Binding-site contacts:
Ligand atom O'P contacts residue GLU162 of chain 1.E at 3.6 Å (salt-bridge).
Ligand atom O3A contacts residue LYS340 of chain 1.E at 3.0 Å (salt-bridge).
Ligand atom O4' contacts residue PHE163 of chain 1.E at 3.2 Å.
Ligand atom O4 contacts residue LYS268 of chain 1.E at 3.1 Å (salt-bridge).
Ligand atom C5' contacts residue LEU164 of chain 1.E at 3.3 Å (hydrophobic).
Ligand atom O'P contacts residue LYS221 of chain 1.E at 3.1 Å (salt-bridge).
Ligand atom C6' contacts residue GLU162 of chain 1.E at 3.3 Å.
Ligand atom O3D contacts residue PHE273 of chain 1.E at 3.4 Å.
Ligand atom C1' contacts residue PHE278 of chain 1.E at 3.4 Å (hydrophobic).
Ligand atom C6 contacts residue ILE232 of chain 1.E at 3.5 Å (hydrophobic).
Ligand atom O2A contacts residue PHE278 of chain 1.E at 3.2 Å.
Ligand atom C6' contacts residue CYS277 of chain 1.E at 3.2 Å (hydrophobic).
Ligand atom O'Q contacts residue LEU164 of chain 1.E at 3.5 Å (h-bond).
Ligand atom O2 contacts residue SER270 of chain 1.E at 2.8 Å (h-bond).
Ligand atom N3 contacts residue LYS268 of chain 1.E at 2.9 Å (salt-bridge).
Ligand atom O4D contacts residue ILE232 of chain 1.E at 3.4 Å.
Ligand atom O4D contacts residue PHE273 of chain 1.E at 3.3 Å.
Ligand atom O2D contacts residue ARG443 of chain 1.E at 3.1 Å (salt-bridge).
Ligand atom O3D contacts residue PHE339 of chain 1.E at 3.0 Å (h-bond).
Ligand atom O'Q contacts residue CYS277 of chain 1.E at 3.3 Å (h-bond).
Ligand atom O1A contacts residue LYS340 of chain 1.E at 3.6 Å (salt-bridge).
Ligand atom O4' contacts residue LYS221 of chain 1.E at 2.8 Å (salt-bridge).
Ligand atom O2' contacts residue ARG261 of chain 1.F at 2.9 Å (salt-bridge).
Ligand atom O2D contacts residue PHE339 of chain 1.E at 3.4 Å (h-bond).
Ligand atom N1 contacts residue ILE232 of chain 1.E at 3.5 Å.
Ligand atom C6' contacts residue LYS221 of chain 1.E at 3.5 Å.
Ligand atom O'P contacts residue ASN225 of chain 1.E at 2.7 Å (h-bond).
Ligand atom O3D contacts residue GLY274 of chain 1.E at 2.6 Å (h-bond).
Ligand atom C3D contacts residue PHE339 of chain 1.E at 3.5 Å (hydrophobic).
Ligand atom C4' contacts residue LYS221 of chain 1.E at 3.4 Å.
Ligand atom C4' contacts residue LEU164 of chain 1.E at 3.4 Å (hydrophobic).
Ligand atom O5' contacts residue CYS277 of chain 1.E at 3.4 Å.
Ligand atom O2B contacts residue GLU166 of chain 1.E at 3.1 Å (salt-bridge).
Ligand atom O'Q contacts residue GLU162 of chain 1.E at 2.5 Å (salt-bridge).
Ligand atom O4' contacts residue LEU164 of chain 1.E at 2.8 Å (h-bond).
Ligand atom O'P contacts residue CYS277 of chain 1.E at 3.3 Å.
Ligand atom O2A contacts residue PHE266 of chain 1.E at 3.5 Å.
Ligand atom C4D contacts residue GLY274 of chain 1.E at 3.3 Å.
Ligand atom O4 contacts residue PHE266 of chain 1.E at 3.4 Å.
Ligand atom O3' contacts residue ARG261 of chain 1.F at 3.1 Å (salt-bridge).

Sequence of chain 1.E:
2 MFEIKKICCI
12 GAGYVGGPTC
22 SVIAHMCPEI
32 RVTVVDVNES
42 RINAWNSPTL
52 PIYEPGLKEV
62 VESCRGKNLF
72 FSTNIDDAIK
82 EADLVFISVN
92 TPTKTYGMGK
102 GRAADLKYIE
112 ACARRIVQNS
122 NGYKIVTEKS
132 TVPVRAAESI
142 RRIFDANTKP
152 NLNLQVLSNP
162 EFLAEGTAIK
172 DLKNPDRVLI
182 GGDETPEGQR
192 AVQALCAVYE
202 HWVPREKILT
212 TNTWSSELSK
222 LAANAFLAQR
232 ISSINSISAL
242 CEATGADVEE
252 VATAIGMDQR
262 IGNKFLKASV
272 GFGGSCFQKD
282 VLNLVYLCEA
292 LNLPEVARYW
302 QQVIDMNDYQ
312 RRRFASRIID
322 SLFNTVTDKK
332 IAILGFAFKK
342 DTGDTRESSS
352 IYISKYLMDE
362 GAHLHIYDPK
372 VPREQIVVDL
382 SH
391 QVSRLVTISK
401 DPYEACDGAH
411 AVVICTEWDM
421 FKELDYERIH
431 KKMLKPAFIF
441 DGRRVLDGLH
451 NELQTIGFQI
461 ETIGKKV

Sequence of chain 1.F:
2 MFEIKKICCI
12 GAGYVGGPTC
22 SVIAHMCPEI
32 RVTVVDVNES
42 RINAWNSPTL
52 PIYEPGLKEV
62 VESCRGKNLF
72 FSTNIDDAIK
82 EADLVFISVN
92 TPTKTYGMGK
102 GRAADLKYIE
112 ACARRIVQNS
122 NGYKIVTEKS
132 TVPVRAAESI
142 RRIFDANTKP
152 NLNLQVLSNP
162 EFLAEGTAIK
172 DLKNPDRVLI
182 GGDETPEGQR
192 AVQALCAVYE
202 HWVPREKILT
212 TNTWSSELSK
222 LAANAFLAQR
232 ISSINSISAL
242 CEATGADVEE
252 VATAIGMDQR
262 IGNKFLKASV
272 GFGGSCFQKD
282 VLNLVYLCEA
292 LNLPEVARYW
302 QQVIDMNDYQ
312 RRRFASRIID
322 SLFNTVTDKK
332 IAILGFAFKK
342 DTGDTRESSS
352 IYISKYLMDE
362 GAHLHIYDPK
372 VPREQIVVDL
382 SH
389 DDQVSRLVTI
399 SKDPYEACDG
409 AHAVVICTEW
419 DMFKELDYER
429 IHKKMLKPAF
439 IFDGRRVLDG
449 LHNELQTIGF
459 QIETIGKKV

This small molecule binds to this protein.
Small molecule (SMILES): O=C(O)[C@H]1O[C@H](O[P](=O)(O)O[P](=O)(O)OC[C@H]2O[C@@H](n3ccc(=O)[nH]c3=O)[C@H](O)[C@@H]2O)[C@H](O)[C@@H](O)[C@@H]1O